The small molecule below binds the protein below.
Small molecule (SMILES): CC(C)C[C@H](NC(=O)[C@H](CCCCN)NC(=O)[C@H](CCCN=C(N)N)NC(=O)[C@H](CCCCN)NC(=O)[C@H](CCCN=C(N)N)NC(=O)[C@H](CCCCN)NC(=O)[C@H](CCCN=C(N)N)NC(=O)[C@H](CCCCN)NC(=O)[C@H](CCCN=C(N)N)NC(=O)[C@@H](N)CCCCN)C(=O)N[C@@H](CO)C(=O)N[C@@H](Cc1ccccc1)C(=O)O

Binding-site contacts:
Ligand atom N contacts residue ASN156 of chain 1.B at 3.0 Å (h-bond).
Ligand atom N contacts residue ASN198 of chain 1.B at 2.9 Å (h-bond).
Ligand atom CE contacts residue SER117 of chain 1.B at 3.3 Å.
Ligand atom NH1 contacts residue TRP110 of chain 1.B at 3.2 Å (h-bond).
Ligand atom NZ contacts residue SER117 of chain 1.B at 3.0 Å (h-bond).
Ligand atom CG contacts residue SER159 of chain 1.B at 3.2 Å.
Ligand atom NH2 contacts residue TRP194 of chain 1.B at 3.2 Å.
Ligand atom CE contacts residue SER75 of chain 1.B at 3.3 Å.
Ligand atom NZ contacts residue SER33 of chain 1.B at 3.2 Å (h-bond).
Ligand atom CE contacts residue GLY76 of chain 1.B at 3.4 Å.
Ligand atom NE contacts residue TRP152 of chain 1.B at 3.3 Å.
Ligand atom NZ contacts residue SER159 of chain 1.B at 2.7 Å (h-bond).
Ligand atom NH1 contacts residue GLU149 of chain 1.B at 3.0 Å (salt-bridge).
Ligand atom CZ contacts residue TRP194 of chain 1.B at 3.4 Å (hydrophobic).
Ligand atom NH2 contacts residue SER113 of chain 1.B at 3.3 Å.
Ligand atom NZ contacts residue GLY160 of chain 1.B at 2.9 Å (h-bond).
Ligand atom O contacts residue ASN198 of chain 1.B at 3.0 Å (h-bond).
Ligand atom CG contacts residue SER117 of chain 1.B at 3.3 Å.
Ligand atom NZ contacts residue GLY118 of chain 1.B at 2.9 Å (h-bond).
Ligand atom NE contacts residue ASN240 of chain 1.B at 2.6 Å (h-bond).
Ligand atom CZ contacts residue ASN240 of chain 1.B at 3.2 Å.
Ligand atom NH2 contacts residue GLU275 of chain 1.B at 3.0 Å (salt-bridge).
Ligand atom NH1 contacts residue TRP236 of chain 1.B at 3.4 Å.
Ligand atom O contacts residue ASN114 of chain 1.B at 3.1 Å (h-bond).
Ligand atom CD contacts residue SER117 of chain 1.B at 3.4 Å.
Ligand atom O contacts residue ASN240 of chain 1.B at 3.3 Å (h-bond).
Ligand atom OXT contacts residue ARG29 of chain 1.B at 2.8 Å (salt-bridge).
Ligand atom NH2 contacts residue ASN240 of chain 1.B at 2.9 Å (h-bond).
Ligand atom O contacts residue ASN72 of chain 1.B at 3.0 Å (h-bond).
Ligand atom CD contacts residue SER75 of chain 1.B at 3.2 Å.
Ligand atom NE contacts residue MPD1 of chain 1.J at 3.2 Å.
Ligand atom O contacts residue TRP152 of chain 1.B at 3.3 Å (h-bond).
Ligand atom N contacts residue ASN72 of chain 1.B at 3.0 Å (h-bond).
Ligand atom NZ contacts residue SER201 of chain 1.B at 2.9 Å (h-bond).
Ligand atom NH1 contacts residue GLU275 of chain 1.B at 3.0 Å (salt-bridge).
Ligand atom O contacts residue ASN156 of chain 1.B at 2.9 Å (h-bond).
Ligand atom NH2 contacts residue SER239 of chain 1.B at 3.4 Å (h-bond).
Ligand atom N contacts residue ASN114 of chain 1.B at 3.2 Å (h-bond).
Ligand atom CE contacts residue GLY118 of chain 1.B at 3.4 Å.
Ligand atom CG contacts residue SER201 of chain 1.B at 3.3 Å.

Sequence of chain 1.B:
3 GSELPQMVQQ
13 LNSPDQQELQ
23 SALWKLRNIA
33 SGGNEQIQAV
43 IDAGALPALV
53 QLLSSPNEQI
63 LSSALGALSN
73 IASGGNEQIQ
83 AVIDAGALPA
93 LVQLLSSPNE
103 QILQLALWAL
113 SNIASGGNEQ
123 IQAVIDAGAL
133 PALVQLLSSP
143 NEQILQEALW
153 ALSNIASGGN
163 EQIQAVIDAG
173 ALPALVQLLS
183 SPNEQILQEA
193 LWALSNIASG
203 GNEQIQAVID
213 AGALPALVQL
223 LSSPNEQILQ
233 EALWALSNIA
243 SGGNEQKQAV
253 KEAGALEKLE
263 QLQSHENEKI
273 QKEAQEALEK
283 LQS